A small-molecule ligand and the protein it binds are described below.
Small molecule (SMILES): CC(=O)N[C@H]1[C@H](O[C@H]2[C@H](O)[C@@H](NC(C)=O)CO[C@@H]2CO)O[C@H](CO)[C@@H](O[C@@H]2O[C@H](CO)[C@@H](O)[C@H](O)[C@@H]2O)[C@@H]1O

Binding-site contacts:
Ligand atom O5 contacts residue ASN237 of chain 55.E at 2.3 Å (h-bond).
Ligand atom C3 contacts residue ASN237 of chain 55.E at 3.9 Å.
Ligand atom C5 contacts residue ASN237 of chain 55.E at 3.6 Å.
Ligand atom O7 contacts residue GLY216 of chain 55.E at 3.9 Å.
Ligand atom O7 contacts residue ASN218 of chain 55.E at 3.5 Å (h-bond).
Ligand atom C8 contacts residue ASN218 of chain 55.E at 2.8 Å.
Ligand atom C7 contacts residue NAG1 of chain 55.I at 4.4 Å.
Ligand atom C8 contacts residue NAG1 of chain 55.I at 4.3 Å.
Ligand atom C8 contacts residue LYS217 of chain 55.E at 3.9 Å.
Ligand atom O7 contacts residue NAG1 of chain 55.I at 3.7 Å.
Ligand atom N2 contacts residue GLY216 of chain 55.E at 2.6 Å (h-bond).
Ligand atom C7 contacts residue GLY216 of chain 55.E at 2.7 Å.
Ligand atom O6 contacts residue ASN237 of chain 55.E at 4.4 Å.
Ligand atom O7 contacts residue ASN237 of chain 55.E at 3.8 Å.
Ligand atom N2 contacts residue ASN218 of chain 55.E at 4.4 Å.
Ligand atom N2 contacts residue ASN237 of chain 55.E at 3.1 Å (h-bond).
Ligand atom C7 contacts residue ASN237 of chain 55.E at 3.7 Å.
Ligand atom C2 contacts residue GLY216 of chain 55.E at 3.9 Å.
Ligand atom C8 contacts residue GLY216 of chain 55.E at 2.1 Å.
Ligand atom C4 contacts residue ASN237 of chain 55.E at 4.3 Å.
Ligand atom C7 contacts residue ASN218 of chain 55.E at 3.4 Å.
Ligand atom C1 contacts residue GLY216 of chain 55.E at 4.3 Å.
Ligand atom C1 contacts residue ASN237 of chain 55.E at 1.4 Å.
Ligand atom C2 contacts residue ASN237 of chain 55.E at 2.6 Å.

Sequence of chain 55.E:
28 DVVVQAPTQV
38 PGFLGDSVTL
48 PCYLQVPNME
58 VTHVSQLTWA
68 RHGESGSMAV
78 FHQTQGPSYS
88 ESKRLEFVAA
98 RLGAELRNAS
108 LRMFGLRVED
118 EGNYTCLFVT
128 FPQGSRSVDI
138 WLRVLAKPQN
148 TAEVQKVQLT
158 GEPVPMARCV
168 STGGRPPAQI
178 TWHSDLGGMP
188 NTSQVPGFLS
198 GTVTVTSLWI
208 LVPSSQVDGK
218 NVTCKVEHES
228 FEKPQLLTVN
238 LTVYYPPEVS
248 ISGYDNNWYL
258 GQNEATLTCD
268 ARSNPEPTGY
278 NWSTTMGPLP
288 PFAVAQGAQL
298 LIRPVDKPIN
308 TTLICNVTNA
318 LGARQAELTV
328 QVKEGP